The small molecule below binds the protein below.
Small molecule (SMILES): CC(C)C[C@H](NC(=O)[C@@H](CC(C)C)NC(=O)[C@H](CCCCN)NC(=O)[C@@H](CC(C)C)NC(=O)[C@H](CC(C)C)NC(=O)[C@@H](CCCCN)NC(=O)[C@H](CC(C)C)NC(=O)[C@@H](CC(C)C)NC(=O)[C@H](CCCCN)NC(=O)[C@H](N)CCCCN)C(=O)N[C@H](CC(C)C)C(N)=O

Sequence of chain 1.B:
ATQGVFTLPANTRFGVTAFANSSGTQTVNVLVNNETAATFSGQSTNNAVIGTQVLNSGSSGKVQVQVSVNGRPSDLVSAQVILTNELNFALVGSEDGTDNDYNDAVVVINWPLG

Binding-site contacts:
Ligand atom O contacts residue ZDC1 of chain 1.R at 3.1 Å (h-bond).
Ligand atom CA contacts residue ZDC1 of chain 1.R at 4.4 Å.
Ligand atom CA contacts residue ZDC1 of chain 1.R at 4.3 Å.
Ligand atom CB contacts residue SER23 of chain 1.B at 4.1 Å.
Ligand atom N contacts residue ZDC1 of chain 1.R at 1.4 Å.
Ligand atom C contacts residue ZDC1 of chain 1.R at 4.4 Å.
Ligand atom C contacts residue SER23 of chain 1.B at 4.0 Å.
Ligand atom N contacts residue ZDC1 of chain 1.R at 3.6 Å (h-bond).
Ligand atom CB contacts residue ZDC1 of chain 1.R at 3.8 Å.
Ligand atom CA contacts residue SER23 of chain 1.B at 3.1 Å.
Ligand atom CB contacts residue SER23 of chain 1.B at 3.7 Å.
Ligand atom N contacts residue ZDC1 of chain 1.R at 3.5 Å (h-bond).
Ligand atom CG contacts residue ZDC1 of chain 1.R at 4.3 Å.
Ligand atom CD2 contacts residue SER23 of chain 1.B at 4.5 Å.
Ligand atom C contacts residue ZDC1 of chain 1.R at 2.9 Å.
Ligand atom N contacts residue SER23 of chain 1.B at 4.2 Å.
Ligand atom CG contacts residue ZDC1 of chain 1.R at 3.8 Å.
Ligand atom N contacts residue SER23 of chain 1.B at 4.4 Å.
Ligand atom CB contacts residue ZDC1 of chain 1.R at 3.8 Å.
Ligand atom CA contacts residue ZDC1 of chain 1.R at 2.5 Å.
Ligand atom CD2 contacts residue ZDC1 of chain 1.R at 3.9 Å.
Ligand atom N contacts residue SER23 of chain 1.B at 3.2 Å (h-bond).